Sequence of chain 1.A:
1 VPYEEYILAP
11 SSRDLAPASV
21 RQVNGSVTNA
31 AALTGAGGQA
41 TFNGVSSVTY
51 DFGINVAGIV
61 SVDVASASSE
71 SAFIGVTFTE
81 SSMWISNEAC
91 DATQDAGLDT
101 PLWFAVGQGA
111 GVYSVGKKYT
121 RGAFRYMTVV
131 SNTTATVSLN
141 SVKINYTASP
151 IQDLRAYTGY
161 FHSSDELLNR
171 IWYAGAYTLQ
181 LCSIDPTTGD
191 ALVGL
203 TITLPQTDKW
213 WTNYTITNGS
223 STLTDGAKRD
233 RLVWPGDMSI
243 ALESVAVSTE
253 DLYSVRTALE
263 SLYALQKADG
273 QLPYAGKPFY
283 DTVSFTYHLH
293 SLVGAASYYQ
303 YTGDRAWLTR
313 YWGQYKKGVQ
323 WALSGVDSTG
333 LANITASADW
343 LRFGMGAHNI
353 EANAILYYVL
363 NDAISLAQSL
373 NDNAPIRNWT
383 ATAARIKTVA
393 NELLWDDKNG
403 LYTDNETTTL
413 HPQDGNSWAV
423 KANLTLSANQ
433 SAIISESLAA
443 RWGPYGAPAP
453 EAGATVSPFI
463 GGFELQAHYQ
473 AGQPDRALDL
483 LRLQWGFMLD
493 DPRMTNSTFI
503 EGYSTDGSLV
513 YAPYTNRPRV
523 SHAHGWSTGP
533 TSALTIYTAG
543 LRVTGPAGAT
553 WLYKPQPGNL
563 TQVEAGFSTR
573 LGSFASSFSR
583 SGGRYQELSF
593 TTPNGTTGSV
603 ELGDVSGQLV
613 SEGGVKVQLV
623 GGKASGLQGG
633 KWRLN

Binding-site contacts:
Ligand atom C6 contacts residue LYS118 of chain 1.A at 3.2 Å.
Ligand atom C3 contacts residue ASN215 of chain 1.A at 3.8 Å.
Ligand atom C5 contacts residue ASN215 of chain 1.A at 3.7 Å.
Ligand atom O5 contacts residue ASN215 of chain 1.A at 2.4 Å (h-bond).
Ligand atom C7 contacts residue ASN215 of chain 1.A at 3.3 Å.
Ligand atom C8 contacts residue TRP213 of chain 1.A at 4.0 Å (hydrophobic).
Ligand atom C5 contacts residue TRP213 of chain 1.A at 3.9 Å (hydrophobic).
Ligand atom C8 contacts residue ASN215 of chain 1.A at 3.3 Å.
Ligand atom C6 contacts residue TRP213 of chain 1.A at 4.3 Å (hydrophobic).
Ligand atom C1 contacts residue ASN215 of chain 1.A at 1.4 Å.
Ligand atom O6 contacts residue TRP213 of chain 1.A at 3.2 Å.
Ligand atom C1 contacts residue LYS118 of chain 1.A at 3.7 Å.
Ligand atom N2 contacts residue ASN215 of chain 1.A at 2.8 Å (h-bond).
Ligand atom O5 contacts residue LYS118 of chain 1.A at 2.8 Å (salt-bridge).
Ligand atom C4 contacts residue LYS118 of chain 1.A at 4.3 Å.
Ligand atom C1 contacts residue TRP213 of chain 1.A at 3.8 Å (hydrophobic).
Ligand atom C2 contacts residue ASN215 of chain 1.A at 2.4 Å.
Ligand atom C2 contacts residue LYS118 of chain 1.A at 4.5 Å.
Ligand atom O6 contacts residue LYS118 of chain 1.A at 3.3 Å (salt-bridge).
Ligand atom C4 contacts residue ASN215 of chain 1.A at 4.2 Å.
Ligand atom O7 contacts residue ASN215 of chain 1.A at 3.5 Å (h-bond).
Ligand atom O5 contacts residue TRP213 of chain 1.A at 3.7 Å.
Ligand atom C5 contacts residue LYS118 of chain 1.A at 3.6 Å.

This protein binds this small molecule.
Small molecule (SMILES): CC(=O)N[C@H]1[C@H](O[C@H]2[C@H](O)[C@@H](NC(C)=O)CO[C@@H]2CO)O[C@H](CO)[C@@H](O[C@@H]2O[C@H](CO)[C@@H](O)[C@H](O[C@H]3O[C@H](CO)[C@@H](O)[C@H](O)[C@@H]3O)[C@@H]2O)[C@@H]1O